Sequence of chain 1.B:
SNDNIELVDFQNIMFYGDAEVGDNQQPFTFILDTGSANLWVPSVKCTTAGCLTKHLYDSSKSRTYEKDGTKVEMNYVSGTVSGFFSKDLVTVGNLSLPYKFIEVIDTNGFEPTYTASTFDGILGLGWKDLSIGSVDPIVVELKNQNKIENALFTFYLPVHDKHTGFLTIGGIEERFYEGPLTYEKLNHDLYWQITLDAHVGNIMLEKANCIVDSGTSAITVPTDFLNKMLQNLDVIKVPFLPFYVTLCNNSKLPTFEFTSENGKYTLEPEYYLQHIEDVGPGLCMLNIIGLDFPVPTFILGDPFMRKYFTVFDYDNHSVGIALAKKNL

Binding-site contacts:
Ligand atom CBM contacts residue GLY36 of chain 1.B at 3.6 Å.
Ligand atom CBO contacts residue THR217 of chain 1.B at 3.0 Å.
Ligand atom CBG contacts residue ASP34 of chain 1.B at 3.4 Å.
Ligand atom CAP contacts residue ILE32 of chain 1.B at 3.8 Å (hydrophobic).
Ligand atom CAP contacts residue MET15 of chain 1.B at 3.7 Å (hydrophobic).
Ligand atom CBQ contacts residue VAL78 of chain 1.B at 3.8 Å (hydrophobic).
Ligand atom CBL contacts residue ASP214 of chain 1.B at 3.4 Å.
Ligand atom OAL contacts residue SER218 of chain 1.B at 2.7 Å (h-bond).
Ligand atom OBH contacts residue SER37 of chain 1.B at 3.8 Å.
Ligand atom CBS contacts residue THR217 of chain 1.B at 3.0 Å.
Ligand atom CAY contacts residue GLY216 of chain 1.B at 3.4 Å.
Ligand atom CBC contacts residue PHE111 of chain 1.B at 3.4 Å (hydrophobic).
Ligand atom CBG contacts residue ASP214 of chain 1.B at 3.8 Å.
Ligand atom CBF contacts residue ILE32 of chain 1.B at 3.7 Å (hydrophobic).
Ligand atom CAZ contacts residue ASP34 of chain 1.B at 3.5 Å.
Ligand atom CBC contacts residue SER79 of chain 1.B at 3.6 Å.
Ligand atom CBB contacts residue ILE123 of chain 1.B at 3.6 Å (hydrophobic).
Ligand atom CBU contacts residue LEU292 of chain 1.B at 3.6 Å (hydrophobic).
Ligand atom CBL contacts residue TYR192 of chain 1.B at 3.8 Å (hydrophobic).
Ligand atom OAW contacts residue SER79 of chain 1.B at 3.6 Å (h-bond).
Ligand atom CBS contacts residue ILE300 of chain 1.B at 3.2 Å (hydrophobic).
Ligand atom CBF contacts residue GLY216 of chain 1.B at 3.5 Å.
Ligand atom CBU contacts residue VAL78 of chain 1.B at 3.4 Å (hydrophobic).
Ligand atom CBN contacts residue ASP214 of chain 1.B at 3.6 Å.
Ligand atom NBJ contacts residue GLY36 of chain 1.B at 3.6 Å (h-bond).
Ligand atom CAV contacts residue GLY216 of chain 1.B at 3.8 Å.
Ligand atom CBK contacts residue ASP214 of chain 1.B at 3.4 Å.
Ligand atom NAX contacts residue GLY216 of chain 1.B at 2.8 Å (h-bond).
Ligand atom CBR contacts residue ILE300 of chain 1.B at 3.6 Å (hydrophobic).
Ligand atom OBT contacts residue VAL78 of chain 1.B at 3.2 Å.
Ligand atom CBO contacts residue ASP214 of chain 1.B at 2.9 Å.
Ligand atom OBH contacts residue GLY36 of chain 1.B at 3.3 Å (h-bond).
Ligand atom CBO contacts residue ILE300 of chain 1.B at 3.5 Å (hydrophobic).
Ligand atom CAO contacts residue MET15 of chain 1.B at 3.8 Å (hydrophobic).
Ligand atom CBE contacts residue ILE32 of chain 1.B at 3.3 Å (hydrophobic).
Ligand atom OBH contacts residue ASP34 of chain 1.B at 2.3 Å (salt-bridge).
Ligand atom NBJ contacts residue ASP214 of chain 1.B at 2.6 Å (salt-bridge).
Ligand atom CAK contacts residue SER218 of chain 1.B at 3.8 Å.
Ligand atom CBI contacts residue ASP214 of chain 1.B at 3.6 Å.
Ligand atom CAT contacts residue GLY216 of chain 1.B at 3.3 Å.

This protein binds this small molecule.
Small molecule (SMILES): CCCN(CCC)C(=O)c1cc(C(=O)N/C(=C\c2ccccc2)[C@H](O)CNC(C)(C)c2cccc(OC)c2)cc(N2CCCCC2)c1